This protein binds this small molecule.
Small molecule (SMILES): Nc1nc(=O)c2ncn([C@@H]3O[C@H](CO[P](=O)(O)O[C@H]4[C@@H](O)[C@H](n5cnc6c(N)ncnc65)O[C@@H]4CO[P](=O)(O)O[C@@H]4[C@@H](O)[C@H](n5cnc6c(N)ncnc65)O[C@@H]4COP(=O)=O)[C@@H](O)[C@H]3O)c2[nH]1

Sequence of chain 4.E:
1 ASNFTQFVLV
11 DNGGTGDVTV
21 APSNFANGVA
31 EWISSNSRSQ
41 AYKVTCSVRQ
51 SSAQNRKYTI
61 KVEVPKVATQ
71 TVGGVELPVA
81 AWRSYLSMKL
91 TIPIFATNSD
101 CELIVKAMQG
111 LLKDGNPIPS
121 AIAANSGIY

Binding-site contacts:
Ligand atom O6 contacts residue LYS61 of chain 4.E at 3.0 Å (salt-bridge).
Ligand atom N1 contacts residue TYR85 of chain 4.E at 3.5 Å.
Ligand atom C5 contacts residue VAL29 of chain 4.E at 4.0 Å (hydrophobic).
Ligand atom N7 contacts residue LYS61 of chain 4.E at 3.7 Å.
Ligand atom N9 contacts residue TYR85 of chain 4.E at 4.0 Å.
Ligand atom N7 contacts residue THR45 of chain 4.E at 2.5 Å (h-bond).
Ligand atom N6 contacts residue CYS46 of chain 4.E at 3.4 Å (h-bond).
Ligand atom P contacts residue LYS43 of chain 4.E at 3.2 Å.
Ligand atom C2 contacts residue THR59 of chain 4.E at 4.1 Å.
Ligand atom P contacts residue TYR85 of chain 4.E at 3.7 Å.
Ligand atom N6 contacts residue LYS61 of chain 4.E at 4.1 Å.
Ligand atom C8 contacts residue LYS61 of chain 4.E at 3.7 Å.
Ligand atom C6 contacts residue TYR85 of chain 4.E at 3.4 Å (hydrophobic).
Ligand atom O3' contacts residue GLU63 of chain 4.E at 4.1 Å.
Ligand atom C5 contacts residue THR45 of chain 4.E at 3.1 Å.
Ligand atom C5 contacts residue TYR85 of chain 4.E at 3.5 Å (hydrophobic).
Ligand atom OP1 contacts residue TYR85 of chain 4.E at 3.5 Å (h-bond).
Ligand atom C6 contacts residue VAL29 of chain 4.E at 4.1 Å (hydrophobic).
Ligand atom N1 contacts residue THR59 of chain 4.E at 3.5 Å.
Ligand atom C6 contacts residue LYS61 of chain 4.E at 3.8 Å.
Ligand atom C6 contacts residue THR45 of chain 4.E at 3.1 Å.
Ligand atom C8 contacts residue THR45 of chain 4.E at 3.8 Å.
Ligand atom OP2 contacts residue LYS43 of chain 4.E at 2.7 Å (salt-bridge).
Ligand atom N7 contacts residue TYR85 of chain 4.E at 3.7 Å.
Ligand atom C6 contacts residue THR59 of chain 4.E at 3.6 Å.
Ligand atom N9 contacts residue LYS61 of chain 4.E at 3.7 Å.
Ligand atom N6 contacts residue SER47 of chain 4.E at 4.1 Å.
Ligand atom C2 contacts residue SER47 of chain 4.E at 3.4 Å.
Ligand atom C5 contacts residue LYS61 of chain 4.E at 3.7 Å.
Ligand atom OP2 contacts residue GLU63 of chain 4.E at 3.6 Å (salt-bridge).
Ligand atom N6 contacts residue TYR85 of chain 4.E at 3.4 Å.
Ligand atom C5' contacts residue TYR85 of chain 4.E at 4.0 Å (hydrophobic).
Ligand atom N6 contacts residue THR45 of chain 4.E at 2.5 Å (h-bond).
Ligand atom C8 contacts residue TYR85 of chain 4.E at 3.8 Å (hydrophobic).
Ligand atom OP1 contacts residue LYS43 of chain 4.E at 2.9 Å (salt-bridge).
Ligand atom C4 contacts residue TYR85 of chain 4.E at 3.8 Å (hydrophobic).
Ligand atom N6 contacts residue THR59 of chain 4.E at 2.8 Å (h-bond).
Ligand atom C4 contacts residue LYS61 of chain 4.E at 3.7 Å.
Ligand atom C6 contacts residue SER47 of chain 4.E at 3.9 Å.
Ligand atom N1 contacts residue SER47 of chain 4.E at 2.9 Å (h-bond).